Sequence of chain 2.B:
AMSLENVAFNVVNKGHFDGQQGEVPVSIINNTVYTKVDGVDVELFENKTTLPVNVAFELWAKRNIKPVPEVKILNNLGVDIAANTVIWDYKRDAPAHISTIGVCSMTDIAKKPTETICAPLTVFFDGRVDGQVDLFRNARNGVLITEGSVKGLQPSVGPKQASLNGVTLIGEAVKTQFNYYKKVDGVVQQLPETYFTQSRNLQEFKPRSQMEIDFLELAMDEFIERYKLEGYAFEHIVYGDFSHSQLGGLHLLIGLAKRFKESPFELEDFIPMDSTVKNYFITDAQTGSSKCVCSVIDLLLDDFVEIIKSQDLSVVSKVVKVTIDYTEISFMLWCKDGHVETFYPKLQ

This protein binds this small molecule.
Small molecule (SMILES): NC(=O)NCc1ccco1

Binding-site contacts:
Ligand atom C04 contacts residue VAL185 of chain 2.B at 4.2 Å (hydrophobic).
Ligand atom C06 contacts residue VAL185 of chain 2.B at 4.0 Å (hydrophobic).
Ligand atom C07 contacts residue VAL188 of chain 2.B at 3.8 Å (hydrophobic).
Ligand atom C07 contacts residue VAL185 of chain 2.B at 3.3 Å (hydrophobic).
Ligand atom C08 contacts residue GLN190 of chain 2.B at 3.5 Å.
Ligand atom C06 contacts residue ASP186 of chain 2.B at 3.3 Å.
Ligand atom O09 contacts residue GLN190 of chain 2.B at 4.0 Å.
Ligand atom C05 contacts residue VAL185 of chain 2.B at 3.9 Å (hydrophobic).
Ligand atom N03 contacts residue VAL185 of chain 2.B at 3.9 Å.
Ligand atom C08 contacts residue VAL185 of chain 2.B at 3.5 Å (hydrophobic).
Ligand atom C02 contacts residue ASP186 of chain 2.B at 3.8 Å.
Ligand atom C08 contacts residue VAL188 of chain 2.B at 4.0 Å (hydrophobic).
Ligand atom N01 contacts residue ASP186 of chain 2.B at 3.7 Å.
Ligand atom N03 contacts residue ASP186 of chain 2.B at 3.2 Å (salt-bridge).
Ligand atom C07 contacts residue ASP186 of chain 2.B at 3.9 Å.
Ligand atom O09 contacts residue VAL185 of chain 2.B at 4.0 Å.
Ligand atom C04 contacts residue ASP186 of chain 2.B at 4.2 Å.
Ligand atom C05 contacts residue ASP186 of chain 2.B at 3.9 Å.